Binding-site contacts:
Ligand atom C8 contacts residue GLY17 of chain 1.H at 3.5 Å.
Ligand atom C8 contacts residue ALA58 of chain 1.G at 3.7 Å (hydrophobic).
Ligand atom N2 contacts residue GLY17 of chain 1.H at 3.0 Å (h-bond).
Ligand atom C2 contacts residue ASN59 of chain 1.G at 2.5 Å.
Ligand atom C7 contacts residue ALA58 of chain 1.G at 4.0 Å (hydrophobic).
Ligand atom C7 contacts residue ASN59 of chain 1.G at 3.6 Å.
Ligand atom N2 contacts residue ASN59 of chain 1.G at 2.8 Å (h-bond).
Ligand atom C8 contacts residue SER18 of chain 1.H at 3.7 Å.
Ligand atom C3 contacts residue ASN59 of chain 1.G at 3.9 Å.
Ligand atom O7 contacts residue ALA58 of chain 1.G at 3.8 Å.
Ligand atom C7 contacts residue GLY17 of chain 1.H at 3.8 Å.
Ligand atom O5 contacts residue ASN59 of chain 1.G at 2.5 Å (h-bond).
Ligand atom O7 contacts residue ASN59 of chain 1.G at 4.0 Å.
Ligand atom C2 contacts residue GLY17 of chain 1.H at 3.9 Å.
Ligand atom C4 contacts residue ASN59 of chain 1.G at 4.4 Å.
Ligand atom C7 contacts residue SER18 of chain 1.H at 4.4 Å.
Ligand atom C8 contacts residue GLY14 of chain 1.H at 4.2 Å.
Ligand atom N2 contacts residue SER18 of chain 1.H at 4.2 Å.
Ligand atom C1 contacts residue ASN59 of chain 1.G at 1.5 Å.
Ligand atom C5 contacts residue ASN59 of chain 1.G at 3.9 Å.

A protein and the small-molecule ligand that binds it are described below.
Small molecule (SMILES): CC(=O)N[C@@H]1[C@@H](O)[C@H](O)[C@@H](CO)O[C@H]1O

Sequence of chain 1.G:
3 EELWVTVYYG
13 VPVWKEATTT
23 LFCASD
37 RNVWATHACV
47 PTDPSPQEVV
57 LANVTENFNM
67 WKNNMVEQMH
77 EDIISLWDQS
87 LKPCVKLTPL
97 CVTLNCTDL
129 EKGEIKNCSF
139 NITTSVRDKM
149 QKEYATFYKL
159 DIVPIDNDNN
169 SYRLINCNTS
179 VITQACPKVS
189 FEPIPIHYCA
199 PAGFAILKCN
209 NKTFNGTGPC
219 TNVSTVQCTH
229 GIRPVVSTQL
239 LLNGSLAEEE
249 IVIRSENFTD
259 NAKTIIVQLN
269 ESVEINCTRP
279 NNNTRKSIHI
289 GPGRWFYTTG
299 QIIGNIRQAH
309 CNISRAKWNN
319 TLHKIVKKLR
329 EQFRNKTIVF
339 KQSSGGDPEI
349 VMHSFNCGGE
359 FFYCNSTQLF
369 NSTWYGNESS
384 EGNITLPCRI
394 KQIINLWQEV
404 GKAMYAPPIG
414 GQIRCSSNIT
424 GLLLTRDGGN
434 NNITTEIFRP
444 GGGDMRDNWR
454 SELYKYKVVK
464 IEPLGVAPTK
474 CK

Sequence of chain 1.H:
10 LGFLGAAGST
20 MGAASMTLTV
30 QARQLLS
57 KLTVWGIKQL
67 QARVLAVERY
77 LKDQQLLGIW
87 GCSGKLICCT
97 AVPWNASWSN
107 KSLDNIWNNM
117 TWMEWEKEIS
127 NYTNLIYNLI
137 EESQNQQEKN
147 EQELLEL